Binding-site contacts:
Ligand atom F25 contacts residue PHE97 of chain 1.C at 2.9 Å.
Ligand atom C5 contacts residue TYR130 of chain 1.C at 3.7 Å (hydrophobic).
Ligand atom C23 contacts residue ILE30 of chain 1.C at 3.7 Å (hydrophobic).
Ligand atom C13 contacts residue ILE113 of chain 1.C at 3.5 Å (hydrophobic).
Ligand atom C31 contacts residue LEU48 of chain 1.C at 3.6 Å (hydrophobic).
Ligand atom C27 contacts residue PHE90 of chain 1.C at 3.6 Å (hydrophobic).
Ligand atom O17 contacts residue ASN54 of chain 1.C at 3.6 Å.
Ligand atom CL32 contacts residue MET211 of chain 1.C at 3.8 Å.
Ligand atom C19 contacts residue MET126 of chain 1.C at 3.5 Å (hydrophobic).
Ligand atom F24 contacts residue ILE34 of chain 1.C at 3.7 Å.
Ligand atom N3 contacts residue TYR130 of chain 1.C at 2.6 Å (h-bond).
Ligand atom C31 contacts residue PHE90 of chain 1.C at 3.4 Å (hydrophobic).
Ligand atom F25 contacts residue ILE96 of chain 1.C at 3.7 Å.
Ligand atom C28 contacts residue MET89 of chain 1.C at 3.5 Å (hydrophobic).
Ligand atom N3 contacts residue SER93 of chain 1.C at 3.4 Å.
Ligand atom F24 contacts residue THR31 of chain 1.C at 3.8 Å.
Ligand atom C9 contacts residue TYR130 of chain 1.C at 3.7 Å (hydrophobic).
Ligand atom C21 contacts residue SER93 of chain 1.C at 3.5 Å.
Ligand atom O26 contacts residue HIS55 of chain 1.C at 3.5 Å.
Ligand atom N10 contacts residue SER93 of chain 1.C at 3.2 Å (h-bond).
Ligand atom F24 contacts residue ILE96 of chain 1.C at 3.1 Å.
Ligand atom C13 contacts residue SER93 of chain 1.C at 3.4 Å.
Ligand atom C9 contacts residue ILE113 of chain 1.C at 3.5 Å (hydrophobic).
Ligand atom C22 contacts residue ARG92 of chain 1.C at 3.6 Å.
Ligand atom C5 contacts residue SER93 of chain 1.C at 3.5 Å.
Ligand atom C2 contacts residue TYR130 of chain 1.C at 3.4 Å (hydrophobic).
Ligand atom C2 contacts residue SER93 of chain 1.C at 3.6 Å.
Ligand atom F24 contacts residue ILE30 of chain 1.C at 3.4 Å.
Ligand atom O17 contacts residue ARG25 of chain 1.C at 3.8 Å.
Ligand atom C29 contacts residue MET51 of chain 1.C at 3.4 Å (hydrophobic).
Ligand atom O15 contacts residue MET51 of chain 1.C at 3.2 Å.
Ligand atom O26 contacts residue ARG92 of chain 1.C at 3.1 Å (salt-bridge).
Ligand atom C31 contacts residue MET89 of chain 1.C at 3.5 Å (hydrophobic).
Ligand atom C12 contacts residue TYR130 of chain 1.C at 3.7 Å (hydrophobic).
Ligand atom C9 contacts residue SER93 of chain 1.C at 3.3 Å.
Ligand atom C20 contacts residue MET89 of chain 1.C at 3.6 Å (hydrophobic).
Ligand atom C35 contacts residue SER116 of chain 1.C at 3.8 Å.
Ligand atom C20 contacts residue SER93 of chain 1.C at 3.8 Å.
Ligand atom F25 contacts residue SER93 of chain 1.C at 3.4 Å.
Ligand atom C28 contacts residue SER93 of chain 1.C at 3.1 Å.

Sequence of chain 1.C:
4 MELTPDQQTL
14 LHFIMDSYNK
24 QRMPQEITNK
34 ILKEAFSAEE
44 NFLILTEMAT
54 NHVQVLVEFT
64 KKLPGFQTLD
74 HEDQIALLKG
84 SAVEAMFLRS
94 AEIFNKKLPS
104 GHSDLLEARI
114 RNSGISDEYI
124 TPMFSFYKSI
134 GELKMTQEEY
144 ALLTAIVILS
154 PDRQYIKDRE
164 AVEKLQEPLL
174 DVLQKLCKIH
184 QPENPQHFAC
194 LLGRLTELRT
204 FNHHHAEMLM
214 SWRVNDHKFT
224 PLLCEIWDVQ

The protein below binds the small molecule below.
Small molecule (SMILES): O=C(O)c1ccc(NC(=O)[C@H](C2CCCCC2)n2c(-c3ccc(Cl)cc3)nc3cc(F)c(F)cc32)cc1